Binding-site contacts:
Ligand atom C8 contacts residue ILE344 of chain 4.A at 4.1 Å (hydrophobic).
Ligand atom O6 contacts residue GLU349 of chain 4.A at 4.3 Å.
Ligand atom C7 contacts residue GLY336 of chain 4.A at 4.4 Å.
Ligand atom C6 contacts residue SER338 of chain 4.A at 3.9 Å.
Ligand atom O4 contacts residue GLY336 of chain 4.A at 4.1 Å.
Ligand atom C6 contacts residue SER338 of chain 4.A at 3.7 Å.
Ligand atom C6 contacts residue ASP340 of chain 4.A at 4.3 Å.
Ligand atom C2 contacts residue ASN341 of chain 4.A at 2.4 Å.
Ligand atom C5 contacts residue PHE337 of chain 4.A at 4.1 Å (hydrophobic).
Ligand atom O5 contacts residue SER338 of chain 4.A at 3.4 Å.
Ligand atom O7 contacts residue PRO335 of chain 4.A at 4.0 Å.
Ligand atom O7 contacts residue ASN341 of chain 4.A at 3.0 Å (h-bond).
Ligand atom C4 contacts residue ASN341 of chain 4.A at 4.2 Å.
Ligand atom C5 contacts residue ASN341 of chain 4.A at 3.6 Å.
Ligand atom C7 contacts residue ASN341 of chain 4.A at 3.2 Å.
Ligand atom C6 contacts residue ASN341 of chain 4.A at 4.1 Å.
Ligand atom C1 contacts residue GLY336 of chain 4.A at 4.2 Å.
Ligand atom C8 contacts residue ASN342 of chain 4.A at 3.7 Å.
Ligand atom O5 contacts residue ASN341 of chain 4.A at 2.4 Å (h-bond).
Ligand atom C1 contacts residue SER338 of chain 4.A at 3.9 Å.
Ligand atom C6 contacts residue PHE337 of chain 4.A at 4.1 Å (hydrophobic).
Ligand atom C8 contacts residue ASN341 of chain 4.A at 4.4 Å.
Ligand atom N2 contacts residue GLY336 of chain 4.A at 4.3 Å.
Ligand atom C1 contacts residue ASN341 of chain 4.A at 1.4 Å.
Ligand atom O5 contacts residue SER338 of chain 4.A at 4.2 Å.
Ligand atom C5 contacts residue SER338 of chain 4.A at 3.9 Å.
Ligand atom C3 contacts residue GLY336 of chain 4.A at 4.1 Å.
Ligand atom N2 contacts residue ASN341 of chain 4.A at 2.9 Å (h-bond).
Ligand atom C8 contacts residue SER343 of chain 4.A at 4.4 Å.
Ligand atom C5 contacts residue GLY336 of chain 4.A at 4.4 Å.
Ligand atom O7 contacts residue GLY336 of chain 4.A at 3.2 Å (h-bond).
Ligand atom C3 contacts residue ASN341 of chain 4.A at 3.8 Å.
Ligand atom C5 contacts residue ASN341 of chain 4.A at 4.4 Å.
Ligand atom C2 contacts residue GLY336 of chain 4.A at 4.5 Å.

Sequence of chain 4.A:
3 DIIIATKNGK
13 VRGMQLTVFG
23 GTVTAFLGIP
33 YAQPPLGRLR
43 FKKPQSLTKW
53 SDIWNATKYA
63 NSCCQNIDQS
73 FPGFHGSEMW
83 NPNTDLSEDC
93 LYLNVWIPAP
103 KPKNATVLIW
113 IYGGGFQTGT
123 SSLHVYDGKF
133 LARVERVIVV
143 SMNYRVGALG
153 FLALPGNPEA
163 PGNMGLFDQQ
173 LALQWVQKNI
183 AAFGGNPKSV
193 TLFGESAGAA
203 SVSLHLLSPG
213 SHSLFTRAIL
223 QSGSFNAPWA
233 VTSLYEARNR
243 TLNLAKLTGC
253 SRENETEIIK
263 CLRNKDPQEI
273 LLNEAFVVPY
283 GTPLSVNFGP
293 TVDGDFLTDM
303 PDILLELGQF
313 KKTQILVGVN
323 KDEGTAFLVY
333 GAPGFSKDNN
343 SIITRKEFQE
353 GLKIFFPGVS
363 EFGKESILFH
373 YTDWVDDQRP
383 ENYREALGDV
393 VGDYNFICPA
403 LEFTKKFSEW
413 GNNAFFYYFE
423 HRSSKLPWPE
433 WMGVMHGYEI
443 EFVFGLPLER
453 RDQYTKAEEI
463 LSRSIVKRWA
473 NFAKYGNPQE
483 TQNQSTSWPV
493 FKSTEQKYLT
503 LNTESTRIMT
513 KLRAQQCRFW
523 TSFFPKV

The small molecule below binds the protein below.
Small molecule (SMILES): CC(=O)N[C@H]1[C@H](O[C@H]2[C@H](O)[C@@H](NC(C)=O)CO[C@@H]2CO[C@@H]2O[C@@H](C)[C@@H](O)[C@@H](O)[C@@H]2O)O[C@H](CO)[C@@H](O)[C@@H]1O